Sequence of chain 1.A:
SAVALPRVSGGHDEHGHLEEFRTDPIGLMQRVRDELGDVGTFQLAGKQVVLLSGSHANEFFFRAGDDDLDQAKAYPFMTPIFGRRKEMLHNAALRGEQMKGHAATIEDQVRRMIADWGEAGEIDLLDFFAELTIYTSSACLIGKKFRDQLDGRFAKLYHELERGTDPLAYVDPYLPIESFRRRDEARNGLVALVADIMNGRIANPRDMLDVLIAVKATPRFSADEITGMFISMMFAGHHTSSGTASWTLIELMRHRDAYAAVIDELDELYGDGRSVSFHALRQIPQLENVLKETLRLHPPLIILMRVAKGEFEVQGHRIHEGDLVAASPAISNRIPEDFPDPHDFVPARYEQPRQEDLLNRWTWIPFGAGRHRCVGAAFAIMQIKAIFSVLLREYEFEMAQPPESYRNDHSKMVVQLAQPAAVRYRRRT

Binding-site contacts:
Ligand atom C12 contacts residue MET99 of chain 1.A at 4.2 Å (hydrophobic).
Ligand atom O1 contacts residue ARG240 of chain 1.A at 4.2 Å.
Ligand atom C20 contacts residue VAL228 of chain 1.A at 4.2 Å (hydrophobic).
Ligand atom C20 contacts residue LEU229 of chain 1.A at 3.8 Å (hydrophobic).
Ligand atom C16 contacts residue LEU229 of chain 1.A at 4.3 Å (hydrophobic).
Ligand atom C18 contacts residue MET225 of chain 1.A at 3.7 Å (hydrophobic).
Ligand atom C15 contacts residue MET99 of chain 1.A at 3.5 Å (hydrophobic).
Ligand atom C10 contacts residue MET99 of chain 1.A at 4.4 Å (hydrophobic).
Ligand atom C4 contacts residue PHE241 of chain 1.A at 3.9 Å (hydrophobic).
Ligand atom C5 contacts residue PHE241 of chain 1.A at 4.5 Å (hydrophobic).
Ligand atom C2 contacts residue LEU229 of chain 1.A at 3.6 Å (hydrophobic).
Ligand atom C17 contacts residue MET225 of chain 1.A at 4.0 Å (hydrophobic).
Ligand atom C15 contacts residue LEU100 of chain 1.A at 4.4 Å (hydrophobic).
Ligand atom O3 contacts residue MET225 of chain 1.A at 3.4 Å.
Ligand atom C14 contacts residue LEU100 of chain 1.A at 4.5 Å (hydrophobic).
Ligand atom C16 contacts residue MET99 of chain 1.A at 4.4 Å (hydrophobic).
Ligand atom C19 contacts residue MET225 of chain 1.A at 4.4 Å (hydrophobic).
Ligand atom C17 contacts residue MET99 of chain 1.A at 4.5 Å (hydrophobic).
Ligand atom C21 contacts residue LEU229 of chain 1.A at 3.6 Å (hydrophobic).
Ligand atom C14 contacts residue MET99 of chain 1.A at 4.0 Å (hydrophobic).
Ligand atom C19 contacts residue VAL228 of chain 1.A at 4.0 Å (hydrophobic).
Ligand atom C3 contacts residue LEU229 of chain 1.A at 4.2 Å (hydrophobic).
Ligand atom C14 contacts residue MET249 of chain 1.A at 4.0 Å (hydrophobic).
Ligand atom C7 contacts residue PHE241 of chain 1.A at 4.2 Å (hydrophobic).
Ligand atom C9 contacts residue MET99 of chain 1.A at 3.5 Å (hydrophobic).

A small-molecule ligand and the protein it binds are described below.
Small molecule (SMILES): C[C@]12CC[C@@H]3c4ccc(O)cc4CC[C@H]3[C@@H]1C[C@@H](O)[C@@H]2O